A protein and the small-molecule ligand that binds it are described below.
Small molecule (SMILES): O=C([O-])C(=O)[O-]

Binding-site contacts:
Ligand atom C2 contacts residue ASP212 of chain 1.H at 3.9 Å.
Ligand atom O2 contacts residue THR244 of chain 1.H at 2.6 Å (h-bond).
Ligand atom O3 contacts residue ASP212 of chain 1.H at 4.4 Å.
Ligand atom O3 contacts residue LYS186 of chain 1.H at 2.6 Å (salt-bridge).
Ligand atom O1 contacts residue ALA209 of chain 1.H at 4.2 Å.
Ligand atom O4 contacts residue GLU188 of chain 1.H at 2.9 Å (salt-bridge).
Ligand atom C2 contacts residue GLU188 of chain 1.H at 3.6 Å.
Ligand atom C2 contacts residue THR244 of chain 1.H at 3.6 Å.
Ligand atom O2 contacts residue ASP212 of chain 1.H at 3.8 Å.
Ligand atom O2 contacts residue MG1 of chain 1.QA at 4.1 Å.
Ligand atom C1 contacts residue ALA209 of chain 1.H at 3.8 Å (hydrophobic).
Ligand atom O2 contacts residue GLY211 of chain 1.H at 2.8 Å (h-bond).
Ligand atom C2 contacts residue MG1 of chain 1.QA at 2.9 Å.
Ligand atom O4 contacts residue ALA209 of chain 1.H at 3.9 Å.
Ligand atom O1 contacts residue MET207 of chain 1.H at 4.3 Å.
Ligand atom C1 contacts residue MG1 of chain 1.QA at 3.0 Å.
Ligand atom O4 contacts residue MG1 of chain 1.QA at 2.1 Å.
Ligand atom C2 contacts residue ALA209 of chain 1.H at 3.5 Å (hydrophobic).
Ligand atom O1 contacts residue THR244 of chain 1.H at 3.2 Å (h-bond).
Ligand atom O2 contacts residue ARG210 of chain 1.H at 3.5 Å (salt-bridge).
Ligand atom O1 contacts residue LYS186 of chain 1.H at 4.0 Å.
Ligand atom C1 contacts residue LYS186 of chain 1.H at 3.7 Å.
Ligand atom O3 contacts residue ALA209 of chain 1.H at 4.1 Å.
Ligand atom O4 contacts residue GLY211 of chain 1.H at 3.9 Å.
Ligand atom O3 contacts residue MG1 of chain 1.QA at 2.4 Å.
Ligand atom O2 contacts residue ALA209 of chain 1.H at 3.2 Å.
Ligand atom O1 contacts residue MG1 of chain 1.QA at 4.3 Å.
Ligand atom O3 contacts residue GLU188 of chain 1.H at 3.4 Å (salt-bridge).
Ligand atom O1 contacts residue ARG87 of chain 1.H at 4.1 Å.
Ligand atom C1 contacts residue GLU188 of chain 1.H at 4.0 Å.
Ligand atom C2 contacts residue GLY211 of chain 1.H at 3.8 Å.
Ligand atom O3 contacts residue ARG87 of chain 1.H at 4.3 Å.
Ligand atom C1 contacts residue THR244 of chain 1.H at 3.8 Å.
Ligand atom O1 contacts residue ALA243 of chain 1.H at 4.5 Å.
Ligand atom O1 contacts residue MET276 of chain 1.H at 3.9 Å.
Ligand atom O4 contacts residue ASP212 of chain 1.H at 2.9 Å (salt-bridge).
Ligand atom C2 contacts residue ARG210 of chain 1.H at 4.4 Å.

Sequence of chain 1.H:
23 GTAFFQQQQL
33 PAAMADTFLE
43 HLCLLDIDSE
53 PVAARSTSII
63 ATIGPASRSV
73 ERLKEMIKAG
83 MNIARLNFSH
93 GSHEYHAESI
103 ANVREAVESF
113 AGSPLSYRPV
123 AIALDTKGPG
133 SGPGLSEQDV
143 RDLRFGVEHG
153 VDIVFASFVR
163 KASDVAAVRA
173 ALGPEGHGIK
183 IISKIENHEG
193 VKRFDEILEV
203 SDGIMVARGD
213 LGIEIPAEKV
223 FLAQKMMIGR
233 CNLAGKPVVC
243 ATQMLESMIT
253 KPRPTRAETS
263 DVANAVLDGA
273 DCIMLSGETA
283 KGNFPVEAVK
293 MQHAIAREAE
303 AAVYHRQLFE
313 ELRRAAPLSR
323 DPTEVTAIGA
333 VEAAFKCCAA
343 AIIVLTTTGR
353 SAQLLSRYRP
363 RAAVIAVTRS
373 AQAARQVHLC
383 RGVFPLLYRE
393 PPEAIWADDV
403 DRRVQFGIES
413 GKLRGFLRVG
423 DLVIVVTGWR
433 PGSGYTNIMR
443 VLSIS